A small-molecule ligand and the protein it binds are described below.
Small molecule (SMILES): CC(=O)N[C@H]1[C@H](O[C@H]2[C@H](O)[C@@H](NC(C)=O)CO[C@@H]2CO)O[C@H](CO)[C@@H](O)[C@@H]1O

Sequence of chain 1.A:
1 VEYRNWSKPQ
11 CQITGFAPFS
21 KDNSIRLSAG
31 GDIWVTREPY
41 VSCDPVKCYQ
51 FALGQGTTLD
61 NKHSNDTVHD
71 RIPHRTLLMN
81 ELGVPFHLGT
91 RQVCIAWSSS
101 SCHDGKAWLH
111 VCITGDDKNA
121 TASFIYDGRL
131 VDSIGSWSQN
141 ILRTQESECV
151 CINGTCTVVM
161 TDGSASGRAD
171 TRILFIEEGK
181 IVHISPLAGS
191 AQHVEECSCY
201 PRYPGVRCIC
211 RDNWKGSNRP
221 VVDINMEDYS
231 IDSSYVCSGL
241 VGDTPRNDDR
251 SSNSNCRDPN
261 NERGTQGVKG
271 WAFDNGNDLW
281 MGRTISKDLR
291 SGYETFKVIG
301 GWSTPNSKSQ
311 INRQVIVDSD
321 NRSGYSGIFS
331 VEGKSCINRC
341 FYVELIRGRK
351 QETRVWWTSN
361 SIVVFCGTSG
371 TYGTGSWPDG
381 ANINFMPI

Binding-site contacts:
Ligand atom O3 contacts residue NAG2 of chain 1.E at 4.4 Å.
Ligand atom C5 contacts residue ASN5 of chain 1.A at 3.6 Å.
Ligand atom O6 contacts residue GLU2 of chain 1.A at 3.6 Å (salt-bridge).
Ligand atom C4 contacts residue ASN5 of chain 1.A at 4.2 Å.
Ligand atom C8 contacts residue SER7 of chain 1.A at 3.6 Å.
Ligand atom N2 contacts residue ASN5 of chain 1.A at 2.9 Å (h-bond).
Ligand atom N2 contacts residue SER7 of chain 1.A at 2.9 Å (h-bond).
Ligand atom C8 contacts residue GLU2 of chain 1.A at 4.2 Å.
Ligand atom C1 contacts residue SER7 of chain 1.A at 3.5 Å.
Ligand atom O7 contacts residue ASN5 of chain 1.A at 4.3 Å.
Ligand atom C8 contacts residue NAG2 of chain 1.E at 3.7 Å.
Ligand atom C2 contacts residue SER7 of chain 1.A at 3.8 Å.
Ligand atom C2 contacts residue ASN5 of chain 1.A at 2.4 Å.
Ligand atom C7 contacts residue NAG2 of chain 1.E at 3.6 Å.
Ligand atom C3 contacts residue ASN5 of chain 1.A at 3.7 Å.
Ligand atom O7 contacts residue NAG2 of chain 1.E at 3.0 Å.
Ligand atom C3 contacts residue SER7 of chain 1.A at 4.4 Å.
Ligand atom C6 contacts residue GLU2 of chain 1.A at 4.5 Å.
Ligand atom C8 contacts residue TYR203 of chain 1.A at 4.0 Å (hydrophobic).
Ligand atom C7 contacts residue SER7 of chain 1.A at 3.8 Å.
Ligand atom O7 contacts residue NAG1 of chain 1.E at 3.9 Å.
Ligand atom O5 contacts residue ASN5 of chain 1.A at 2.4 Å (h-bond).
Ligand atom O6 contacts residue NAG2 of chain 1.E at 3.8 Å.
Ligand atom C1 contacts residue ASN5 of chain 1.A at 1.4 Å.
Ligand atom C7 contacts residue ASN5 of chain 1.A at 3.8 Å.